Sequence of chain 1.C:
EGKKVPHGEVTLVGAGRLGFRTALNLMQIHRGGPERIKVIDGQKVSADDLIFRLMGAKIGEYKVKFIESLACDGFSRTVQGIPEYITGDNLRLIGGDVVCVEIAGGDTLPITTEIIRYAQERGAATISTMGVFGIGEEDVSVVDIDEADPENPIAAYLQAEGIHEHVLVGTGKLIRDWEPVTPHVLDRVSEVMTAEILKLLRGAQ

Binding-site contacts:
Ligand atom C3 contacts residue VAL138 of chain 1.C at 3.1 Å (hydrophobic).
Ligand atom O2 contacts residue ATP1 of chain 1.M at 2.3 Å (h-bond).
Ligand atom C4A contacts residue PRO159 of chain 1.C at 3.4 Å (hydrophobic).
Ligand atom N1 contacts residue ATP1 of chain 1.M at 2.7 Å (h-bond).
Ligand atom C3S contacts residue THR114 of chain 1.C at 3.4 Å.
Ligand atom C8A contacts residue ILE160 of chain 1.C at 3.2 Å (hydrophobic).
Ligand atom C3M contacts residue VAL138 of chain 1.C at 3.1 Å (hydrophobic).
Ligand atom C4 contacts residue ALA110 of chain 1.C at 3.2 Å (hydrophobic).
Ligand atom N1A contacts residue PRO159 of chain 1.C at 3.4 Å.
Ligand atom C4S contacts residue THR114 of chain 1.C at 3.6 Å.
Ligand atom O4S contacts residue ILE160 of chain 1.C at 2.9 Å.
Ligand atom N9A contacts residue ILE181 of chain 1.C at 3.4 Å.
Ligand atom O2P contacts residue ILE181 of chain 1.C at 3.4 Å.
Ligand atom C8A contacts residue ILE181 of chain 1.C at 3.4 Å (hydrophobic).
Ligand atom C2 contacts residue ATP1 of chain 1.M at 2.9 Å.
Ligand atom O6A contacts residue LYS179 of chain 1.C at 2.8 Å (salt-bridge).
Ligand atom C6A contacts residue PRO159 of chain 1.C at 3.0 Å (hydrophobic).
Ligand atom C5 contacts residue ALA110 of chain 1.C at 2.9 Å (hydrophobic).
Ligand atom C6 contacts residue ALA110 of chain 1.C at 3.1 Å (hydrophobic).
Ligand atom O2P contacts residue PHE139 of chain 1.C at 2.9 Å.
Ligand atom C5A contacts residue PRO159 of chain 1.C at 3.2 Å (hydrophobic).
Ligand atom N1A contacts residue ARG182 of chain 1.C at 3.5 Å.
Ligand atom N1 contacts residue ALA110 of chain 1.C at 3.4 Å.
Ligand atom O3P contacts residue ILE109 of chain 1.C at 3.2 Å (h-bond).
Ligand atom O18 contacts residue ATP1 of chain 1.M at 2.7 Å (h-bond).
Ligand atom O6A contacts residue ARG182 of chain 1.C at 3.2 Å.
Ligand atom C5M contacts residue ALA110 of chain 1.C at 3.5 Å (hydrophobic).
Ligand atom N2A contacts residue ARG182 of chain 1.C at 3.3 Å (salt-bridge).
Ligand atom O6A contacts residue PRO159 of chain 1.C at 3.2 Å.
Ligand atom C2 contacts residue VAL138 of chain 1.C at 3.4 Å (hydrophobic).
Ligand atom O6A contacts residue ILE181 of chain 1.C at 3.5 Å (h-bond).
Ligand atom O5S contacts residue ILE181 of chain 1.C at 3.3 Å.
Ligand atom C4A contacts residue ILE181 of chain 1.C at 3.5 Å (hydrophobic).
Ligand atom C8 contacts residue ATP1 of chain 1.M at 3.5 Å.
Ligand atom N7A contacts residue ILE181 of chain 1.C at 3.6 Å.
Ligand atom O3S contacts residue THR114 of chain 1.C at 2.5 Å (h-bond).
Ligand atom C5M contacts residue PHE139 of chain 1.C at 3.5 Å (hydrophobic).
Ligand atom N7A contacts residue LYS179 of chain 1.C at 3.5 Å (salt-bridge).
Ligand atom O1P contacts residue VAL138 of chain 1.C at 3.0 Å (h-bond).
Ligand atom O2S contacts residue THR114 of chain 1.C at 3.3 Å (h-bond).

A small-molecule ligand and the protein it binds are described below.
Small molecule (SMILES): Cc1c(O)nc(CC(=O)O)c(C)c1O[P](=O)(O)OCC1OC(n2cnc3c(=O)[nH]c(N)nc32)[C@H](O)[C@@H]1O